A small-molecule ligand and the protein it binds are described below.
Small molecule (SMILES): Cc1ncc(COP(=O)(O)O)c(/C=N/C(CO)C(=O)O)c1O

Sequence of chain 2.E:
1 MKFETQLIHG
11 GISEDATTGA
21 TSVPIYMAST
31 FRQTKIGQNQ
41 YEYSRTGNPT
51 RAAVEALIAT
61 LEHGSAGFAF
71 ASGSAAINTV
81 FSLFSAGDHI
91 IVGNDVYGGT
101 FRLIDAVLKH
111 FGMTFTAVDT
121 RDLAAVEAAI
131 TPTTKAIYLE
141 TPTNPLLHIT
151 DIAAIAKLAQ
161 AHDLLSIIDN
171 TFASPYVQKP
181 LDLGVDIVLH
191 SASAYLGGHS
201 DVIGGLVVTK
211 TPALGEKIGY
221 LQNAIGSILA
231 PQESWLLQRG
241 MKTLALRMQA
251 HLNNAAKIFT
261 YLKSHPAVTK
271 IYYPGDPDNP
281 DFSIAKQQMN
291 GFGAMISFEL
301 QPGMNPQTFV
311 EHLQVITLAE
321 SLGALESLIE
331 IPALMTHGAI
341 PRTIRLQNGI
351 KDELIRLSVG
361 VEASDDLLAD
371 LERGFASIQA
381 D

Binding-site contacts:
Ligand atom O3P contacts residue GLY73 of chain 2.F at 3.4 Å (h-bond).
Ligand atom C4A contacts residue TYR97 of chain 2.F at 3.6 Å (hydrophobic).
Ligand atom C5A contacts residue TYR97 of chain 2.F at 3.6 Å (hydrophobic).
Ligand atom OXT contacts residue LEU322 of chain 2.F at 3.6 Å.
Ligand atom P contacts residue SER191 of chain 2.F at 3.5 Å.
Ligand atom O1P contacts residue ARG45 of chain 2.E at 2.8 Å (salt-bridge).
Ligand atom O3P contacts residue SER72 of chain 2.F at 3.4 Å.
Ligand atom OXT contacts residue ARG356 of chain 2.F at 2.8 Å (salt-bridge).
Ligand atom O3 contacts residue PHE172 of chain 2.F at 3.7 Å.
Ligand atom C contacts residue ARG356 of chain 2.F at 3.5 Å.
Ligand atom O4P contacts residue SER74 of chain 2.F at 3.5 Å (h-bond).
Ligand atom C4 contacts residue TYR97 of chain 2.F at 3.4 Å (hydrophobic).
Ligand atom OXT contacts residue SER321 of chain 2.F at 2.8 Å (h-bond).
Ligand atom OG contacts residue TYR97 of chain 2.F at 3.0 Å (h-bond).
Ligand atom P contacts residue GLY73 of chain 2.F at 3.5 Å.
Ligand atom P contacts residue ARG45 of chain 2.E at 3.5 Å.
Ligand atom C contacts residue THR336 of chain 2.F at 3.7 Å.
Ligand atom O1P contacts residue TYR43 of chain 2.E at 2.7 Å (h-bond).
Ligand atom O contacts residue ASN144 of chain 2.F at 3.0 Å (h-bond).
Ligand atom C contacts residue LEU322 of chain 2.F at 3.4 Å (hydrophobic).
Ligand atom O3 contacts residue ASN144 of chain 2.F at 2.8 Å (h-bond).
Ligand atom N1 contacts residue ASP169 of chain 2.F at 2.8 Å (salt-bridge).
Ligand atom C2 contacts residue ASP169 of chain 2.F at 3.5 Å.
Ligand atom O4P contacts residue GLY73 of chain 2.F at 3.2 Å.
Ligand atom C2A contacts residue GLU140 of chain 2.F at 3.7 Å.
Ligand atom C2A contacts residue ASP169 of chain 2.F at 3.5 Å.
Ligand atom O2P contacts residue GLY73 of chain 2.F at 3.0 Å (h-bond).
Ligand atom C5A contacts residue SER74 of chain 2.F at 3.4 Å.
Ligand atom C5 contacts residue TYR97 of chain 2.F at 3.5 Å (hydrophobic).
Ligand atom OXT contacts residue THR336 of chain 2.F at 3.4 Å.
Ligand atom P contacts residue SER74 of chain 2.F at 3.6 Å.
Ligand atom O2P contacts residue TYR43 of chain 2.E at 3.7 Å.
Ligand atom O contacts residue THR336 of chain 2.F at 3.6 Å.
Ligand atom O2P contacts residue SER191 of chain 2.F at 2.9 Å (h-bond).
Ligand atom O4P contacts residue SER191 of chain 2.F at 3.1 Å (h-bond).
Ligand atom O3P contacts residue SER74 of chain 2.F at 2.5 Å (h-bond).
Ligand atom O3P contacts residue ARG45 of chain 2.E at 2.9 Å (salt-bridge).
Ligand atom O contacts residue ARG356 of chain 2.F at 2.7 Å (salt-bridge).
Ligand atom O2P contacts residue SER193 of chain 2.F at 2.7 Å (h-bond).
Ligand atom CA contacts residue LEU322 of chain 2.F at 3.6 Å (hydrophobic).

Sequence of chain 2.F:
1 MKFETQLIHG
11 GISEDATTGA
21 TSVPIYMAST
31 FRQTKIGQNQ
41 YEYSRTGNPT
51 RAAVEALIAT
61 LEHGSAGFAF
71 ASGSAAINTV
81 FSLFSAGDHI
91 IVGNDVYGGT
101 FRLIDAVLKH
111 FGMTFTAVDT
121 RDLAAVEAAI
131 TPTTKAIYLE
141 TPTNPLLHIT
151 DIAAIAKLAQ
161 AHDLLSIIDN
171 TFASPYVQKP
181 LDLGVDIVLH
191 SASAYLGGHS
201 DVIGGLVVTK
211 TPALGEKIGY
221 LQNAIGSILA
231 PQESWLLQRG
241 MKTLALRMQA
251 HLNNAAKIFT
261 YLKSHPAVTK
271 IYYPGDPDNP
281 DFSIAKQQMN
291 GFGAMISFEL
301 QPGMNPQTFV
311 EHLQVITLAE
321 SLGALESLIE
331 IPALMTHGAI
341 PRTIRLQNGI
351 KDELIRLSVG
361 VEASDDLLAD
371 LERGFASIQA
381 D